Sequence of chain 11.C:
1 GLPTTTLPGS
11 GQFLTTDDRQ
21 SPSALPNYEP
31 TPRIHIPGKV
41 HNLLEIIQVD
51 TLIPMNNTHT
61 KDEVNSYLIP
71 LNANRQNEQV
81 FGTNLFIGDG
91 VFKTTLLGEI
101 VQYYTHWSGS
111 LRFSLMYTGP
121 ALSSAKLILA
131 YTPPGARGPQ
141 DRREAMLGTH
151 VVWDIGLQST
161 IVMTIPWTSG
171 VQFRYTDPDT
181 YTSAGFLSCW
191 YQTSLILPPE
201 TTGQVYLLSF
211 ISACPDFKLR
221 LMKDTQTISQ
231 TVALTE

Sequence of chain 15.C:
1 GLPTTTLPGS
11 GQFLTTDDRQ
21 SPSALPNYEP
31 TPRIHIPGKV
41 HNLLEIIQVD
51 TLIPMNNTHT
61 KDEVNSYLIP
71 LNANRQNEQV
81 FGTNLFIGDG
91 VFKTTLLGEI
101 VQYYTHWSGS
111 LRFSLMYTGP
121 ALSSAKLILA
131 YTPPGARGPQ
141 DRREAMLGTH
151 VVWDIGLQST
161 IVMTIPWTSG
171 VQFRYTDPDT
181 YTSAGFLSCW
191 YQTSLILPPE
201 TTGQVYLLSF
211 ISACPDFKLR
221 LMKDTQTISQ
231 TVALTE

Sequence of chain 15.A:
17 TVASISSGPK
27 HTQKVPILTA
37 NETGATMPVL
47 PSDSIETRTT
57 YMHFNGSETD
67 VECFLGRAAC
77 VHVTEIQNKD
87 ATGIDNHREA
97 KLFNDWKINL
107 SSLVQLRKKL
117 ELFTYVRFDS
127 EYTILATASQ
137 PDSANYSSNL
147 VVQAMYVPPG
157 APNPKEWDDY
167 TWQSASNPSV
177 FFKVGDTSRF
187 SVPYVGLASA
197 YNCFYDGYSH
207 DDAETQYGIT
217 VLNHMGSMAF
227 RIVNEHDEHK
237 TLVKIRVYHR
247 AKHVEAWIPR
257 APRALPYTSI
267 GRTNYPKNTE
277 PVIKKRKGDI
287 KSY

This small molecule binds to this protein.
Small molecule (SMILES): Cc1cc(CCCCCOc2ccc(C3=NCCO3)cc2Cl)on1

Binding-site contacts:
Ligand atom C5A contacts residue PHE186 of chain 15.A at 3.4 Å (hydrophobic).
Ligand atom C5A contacts residue MET224 of chain 15.A at 3.5 Å (hydrophobic).
Ligand atom C4B contacts residue MET224 of chain 15.A at 3.8 Å (hydrophobic).
Ligand atom C2B contacts residue TYR152 of chain 15.A at 3.8 Å (hydrophobic).
Ligand atom C5C contacts residue TYR152 of chain 15.A at 3.9 Å (hydrophobic).
Ligand atom CL1 contacts residue ILE104 of chain 15.A at 3.5 Å.
Ligand atom C2A contacts residue PHE186 of chain 15.A at 3.2 Å (hydrophobic).
Ligand atom C1C contacts residue LEU106 of chain 15.A at 3.5 Å (hydrophobic).
Ligand atom C31 contacts residue TYR197 of chain 15.A at 3.9 Å (hydrophobic).
Ligand atom C4B contacts residue TYR152 of chain 15.A at 3.8 Å (hydrophobic).
Ligand atom N3A contacts residue PRO174 of chain 15.A at 3.7 Å.
Ligand atom C3B contacts residue TYR152 of chain 15.A at 3.7 Å (hydrophobic).
Ligand atom C3C contacts residue TYR128 of chain 15.A at 3.4 Å (hydrophobic).
Ligand atom C5C contacts residue VAL188 of chain 15.A at 3.9 Å (hydrophobic).
Ligand atom O1B contacts residue ILE104 of chain 15.A at 3.8 Å.
Ligand atom C2A contacts residue MET224 of chain 15.A at 3.4 Å (hydrophobic).
Ligand atom C2C contacts residue TYR128 of chain 15.A at 3.8 Å (hydrophobic).
Ligand atom N2 contacts residue ASN219 of chain 15.A at 3.6 Å.
Ligand atom C2B contacts residue VAL188 of chain 15.A at 3.7 Å (hydrophobic).
Ligand atom C5C contacts residue VAL191 of chain 15.A at 3.9 Å (hydrophobic).
Ligand atom N3A contacts residue PHE186 of chain 15.A at 3.9 Å.
Ligand atom C4A contacts residue PRO174 of chain 15.A at 3.3 Å (hydrophobic).
Ligand atom C5 contacts residue LEU106 of chain 15.A at 3.7 Å (hydrophobic).
Ligand atom O1A contacts residue MET224 of chain 15.A at 2.8 Å.
Ligand atom C5A contacts residue VAL176 of chain 15.A at 3.2 Å (hydrophobic).
Ligand atom C4C contacts residue VAL191 of chain 15.A at 3.5 Å (hydrophobic).
Ligand atom C4 contacts residue LEU106 of chain 15.A at 3.6 Å (hydrophobic).
Ligand atom C1C contacts residue TYR128 of chain 15.A at 3.7 Å (hydrophobic).
Ligand atom C6B contacts residue TYR128 of chain 15.A at 3.8 Å (hydrophobic).
Ligand atom O1A contacts residue PHE186 of chain 15.A at 2.8 Å.
Ligand atom O1 contacts residue MET221 of chain 15.A at 3.2 Å (h-bond).
Ligand atom C4B contacts residue PHE186 of chain 15.A at 3.4 Å (hydrophobic).
Ligand atom C5B contacts residue PHE186 of chain 15.A at 3.5 Å (hydrophobic).
Ligand atom CL1 contacts residue TYR128 of chain 15.A at 3.3 Å.
Ligand atom N3A contacts residue ALA24 of chain 15.C at 3.6 Å.
Ligand atom C4C contacts residue VAL188 of chain 15.A at 3.9 Å (hydrophobic).
Ligand atom C1B contacts residue VAL188 of chain 15.A at 3.9 Å (hydrophobic).
Ligand atom C5A contacts residue ALA150 of chain 15.A at 3.9 Å (hydrophobic).
Ligand atom C5B contacts residue MET224 of chain 15.A at 3.5 Å (hydrophobic).
Ligand atom C2C contacts residue TYR197 of chain 15.A at 3.8 Å (hydrophobic).